Sequence of chain 1.A:
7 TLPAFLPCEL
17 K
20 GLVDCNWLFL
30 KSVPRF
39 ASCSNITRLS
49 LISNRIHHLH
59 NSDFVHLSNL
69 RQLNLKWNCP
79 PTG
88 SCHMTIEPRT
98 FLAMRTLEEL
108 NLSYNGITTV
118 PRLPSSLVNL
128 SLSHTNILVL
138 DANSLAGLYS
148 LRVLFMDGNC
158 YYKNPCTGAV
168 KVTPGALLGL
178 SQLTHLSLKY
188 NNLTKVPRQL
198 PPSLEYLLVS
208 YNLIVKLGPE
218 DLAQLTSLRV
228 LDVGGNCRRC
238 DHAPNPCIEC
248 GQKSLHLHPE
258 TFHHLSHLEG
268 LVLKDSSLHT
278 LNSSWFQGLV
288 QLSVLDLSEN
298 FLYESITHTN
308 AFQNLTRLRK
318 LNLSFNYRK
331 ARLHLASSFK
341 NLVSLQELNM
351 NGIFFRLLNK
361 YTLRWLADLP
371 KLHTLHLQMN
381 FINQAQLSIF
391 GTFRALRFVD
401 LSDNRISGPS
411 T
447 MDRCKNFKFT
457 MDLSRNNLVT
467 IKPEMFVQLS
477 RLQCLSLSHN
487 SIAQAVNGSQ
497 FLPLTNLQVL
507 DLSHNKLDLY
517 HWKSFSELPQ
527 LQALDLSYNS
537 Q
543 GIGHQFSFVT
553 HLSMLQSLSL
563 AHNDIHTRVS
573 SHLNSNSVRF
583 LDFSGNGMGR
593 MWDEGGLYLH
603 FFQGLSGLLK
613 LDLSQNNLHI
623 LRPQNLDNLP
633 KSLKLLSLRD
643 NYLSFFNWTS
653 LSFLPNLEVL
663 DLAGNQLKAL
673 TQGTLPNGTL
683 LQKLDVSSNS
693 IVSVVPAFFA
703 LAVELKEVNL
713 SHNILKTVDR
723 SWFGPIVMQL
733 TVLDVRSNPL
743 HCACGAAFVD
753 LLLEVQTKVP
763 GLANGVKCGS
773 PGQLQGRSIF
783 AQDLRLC

This protein binds this small molecule.
Small molecule (SMILES): CC(=O)N[C@@H]1[C@@H](O)[C@H](O)[C@@H](CO)O[C@H]1O

Binding-site contacts:
Ligand atom C1 contacts residue ASP736 of chain 1.A at 3.8 Å.
Ligand atom O5 contacts residue ASP687 of chain 1.A at 4.4 Å.
Ligand atom C1 contacts residue SER713 of chain 1.A at 3.3 Å.
Ligand atom O5 contacts residue SER689 of chain 1.A at 3.4 Å (h-bond).
Ligand atom C2 contacts residue ASP736 of chain 1.A at 3.6 Å.
Ligand atom C3 contacts residue ASN711 of chain 1.A at 4.0 Å.
Ligand atom O5 contacts residue ASN711 of chain 1.A at 2.1 Å (h-bond).
Ligand atom C1 contacts residue ASN711 of chain 1.A at 1.5 Å.
Ligand atom C5 contacts residue ASN711 of chain 1.A at 3.4 Å.
Ligand atom C5 contacts residue SER713 of chain 1.A at 3.6 Å.
Ligand atom C6 contacts residue ASN711 of chain 1.A at 4.4 Å.
Ligand atom C7 contacts residue ASN711 of chain 1.A at 4.2 Å.
Ligand atom C8 contacts residue ASP736 of chain 1.A at 3.6 Å.
Ligand atom C6 contacts residue SER689 of chain 1.A at 3.5 Å.
Ligand atom C6 contacts residue SER713 of chain 1.A at 4.4 Å.
Ligand atom C8 contacts residue VAL734 of chain 1.A at 4.3 Å (hydrophobic).
Ligand atom C7 contacts residue ASP736 of chain 1.A at 3.6 Å.
Ligand atom N2 contacts residue ASN711 of chain 1.A at 3.4 Å (h-bond).
Ligand atom C4 contacts residue ASN711 of chain 1.A at 4.2 Å.
Ligand atom C3 contacts residue ASP736 of chain 1.A at 4.0 Å.
Ligand atom C2 contacts residue ASN711 of chain 1.A at 2.8 Å.
Ligand atom O5 contacts residue SER713 of chain 1.A at 3.4 Å (h-bond).
Ligand atom N2 contacts residue ASP736 of chain 1.A at 2.7 Å (salt-bridge).
Ligand atom C5 contacts residue SER689 of chain 1.A at 4.0 Å.
Ligand atom C6 contacts residue SER690 of chain 1.A at 4.5 Å.
Ligand atom C1 contacts residue SER689 of chain 1.A at 4.2 Å.